Sequence of chain 1.F:
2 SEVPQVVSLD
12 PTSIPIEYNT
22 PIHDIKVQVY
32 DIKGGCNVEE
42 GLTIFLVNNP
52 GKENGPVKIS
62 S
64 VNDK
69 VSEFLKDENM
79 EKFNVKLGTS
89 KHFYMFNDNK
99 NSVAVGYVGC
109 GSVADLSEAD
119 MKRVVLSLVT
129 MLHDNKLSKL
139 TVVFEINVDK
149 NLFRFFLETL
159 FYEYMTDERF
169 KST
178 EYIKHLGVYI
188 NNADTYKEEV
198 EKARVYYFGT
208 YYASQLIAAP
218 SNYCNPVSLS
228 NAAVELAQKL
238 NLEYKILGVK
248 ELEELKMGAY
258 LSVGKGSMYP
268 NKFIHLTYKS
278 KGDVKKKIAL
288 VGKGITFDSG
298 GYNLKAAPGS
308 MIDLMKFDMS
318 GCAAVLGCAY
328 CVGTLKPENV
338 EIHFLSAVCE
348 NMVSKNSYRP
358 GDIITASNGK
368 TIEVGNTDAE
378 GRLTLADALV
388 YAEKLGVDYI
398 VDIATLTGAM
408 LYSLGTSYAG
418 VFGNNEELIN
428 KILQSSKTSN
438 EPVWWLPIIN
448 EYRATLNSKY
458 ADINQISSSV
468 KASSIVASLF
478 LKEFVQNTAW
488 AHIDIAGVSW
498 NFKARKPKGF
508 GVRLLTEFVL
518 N

Binding-site contacts:
Ligand atom C14 contacts residue ALA406 of chain 1.F at 3.1 Å (hydrophobic).
Ligand atom N1 contacts residue LEU403 of chain 1.F at 3.0 Å (h-bond).
Ligand atom C13 contacts residue TYR409 of chain 1.F at 3.8 Å (hydrophobic).
Ligand atom O2 contacts residue GLU377 of chain 1.F at 2.8 Å (salt-bridge).
Ligand atom C7 contacts residue ZN1 of chain 1.VA at 3.7 Å.
Ligand atom N1 contacts residue ZN1 of chain 1.VA at 2.9 Å.
Ligand atom N1 contacts residue LYS290 of chain 1.F at 3.8 Å.
Ligand atom O2 contacts residue ASP375 of chain 1.F at 3.3 Å (salt-bridge).
Ligand atom O1 contacts residue ASP295 of chain 1.F at 3.2 Å (salt-bridge).
Ligand atom O2 contacts residue CO31 of chain 1.XA at 2.7 Å (h-bond).
Ligand atom N1 contacts residue ASP375 of chain 1.F at 3.9 Å.
Ligand atom O1 contacts residue ZN1 of chain 1.VA at 3.9 Å.
Ligand atom N1 contacts residue ZN1 of chain 1.UA at 3.1 Å.
Ligand atom O2 contacts residue ZN1 of chain 1.UA at 2.4 Å.
Ligand atom C15 contacts residue GLY405 of chain 1.F at 3.8 Å.
Ligand atom O2 contacts residue ZN1 of chain 1.VA at 1.9 Å.
Ligand atom C7 contacts residue LYS302 of chain 1.F at 3.7 Å.
Ligand atom O2 contacts residue LYS290 of chain 1.F at 3.0 Å (salt-bridge).
Ligand atom C14 contacts residue GLY405 of chain 1.F at 3.4 Å.
Ligand atom C7 contacts residue ASP295 of chain 1.F at 3.8 Å.
Ligand atom O4 contacts residue THR404 of chain 1.F at 3.9 Å.
Ligand atom C4 contacts residue CO31 of chain 1.XA at 3.7 Å.
Ligand atom N1 contacts residue ASP295 of chain 1.F at 3.8 Å.
Ligand atom C3 contacts residue ASP375 of chain 1.F at 3.5 Å.
Ligand atom O1 contacts residue ZN1 of chain 1.UA at 2.1 Å.
Ligand atom O4 contacts residue GLY405 of chain 1.F at 2.9 Å (h-bond).
Ligand atom C13 contacts residue ALA406 of chain 1.F at 3.7 Å (hydrophobic).
Ligand atom O1 contacts residue LYS302 of chain 1.F at 2.9 Å (salt-bridge).
Ligand atom C6 contacts residue LEU403 of chain 1.F at 3.6 Å (hydrophobic).
Ligand atom C15 contacts residue ALA406 of chain 1.F at 3.8 Å (hydrophobic).
Ligand atom O1 contacts residue ASP375 of chain 1.F at 2.6 Å (salt-bridge).
Ligand atom C7 contacts residue ZN1 of chain 1.UA at 2.9 Å.
Ligand atom O2 contacts residue ASP295 of chain 1.F at 2.9 Å (salt-bridge).
Ligand atom C12 contacts residue SER470 of chain 1.F at 3.9 Å.
Ligand atom N1 contacts residue CO31 of chain 1.XA at 3.1 Å (h-bond).
Ligand atom C14 contacts residue TYR409 of chain 1.F at 3.5 Å (hydrophobic).
Ligand atom O3 contacts residue LYS302 of chain 1.F at 3.4 Å (salt-bridge).
Ligand atom C4 contacts residue LEU403 of chain 1.F at 3.7 Å (hydrophobic).
Ligand atom C7 contacts residue ASP375 of chain 1.F at 3.7 Å.
Ligand atom C7 contacts residue LEU403 of chain 1.F at 3.8 Å (hydrophobic).

This small molecule binds to this protein.
Small molecule (SMILES): CC(C)C[C@@H](C(=O)N[C@H](C(=O)O)c1ccccc1)[C@H](O)C(=O)NO